Sequence of chain 1.A:
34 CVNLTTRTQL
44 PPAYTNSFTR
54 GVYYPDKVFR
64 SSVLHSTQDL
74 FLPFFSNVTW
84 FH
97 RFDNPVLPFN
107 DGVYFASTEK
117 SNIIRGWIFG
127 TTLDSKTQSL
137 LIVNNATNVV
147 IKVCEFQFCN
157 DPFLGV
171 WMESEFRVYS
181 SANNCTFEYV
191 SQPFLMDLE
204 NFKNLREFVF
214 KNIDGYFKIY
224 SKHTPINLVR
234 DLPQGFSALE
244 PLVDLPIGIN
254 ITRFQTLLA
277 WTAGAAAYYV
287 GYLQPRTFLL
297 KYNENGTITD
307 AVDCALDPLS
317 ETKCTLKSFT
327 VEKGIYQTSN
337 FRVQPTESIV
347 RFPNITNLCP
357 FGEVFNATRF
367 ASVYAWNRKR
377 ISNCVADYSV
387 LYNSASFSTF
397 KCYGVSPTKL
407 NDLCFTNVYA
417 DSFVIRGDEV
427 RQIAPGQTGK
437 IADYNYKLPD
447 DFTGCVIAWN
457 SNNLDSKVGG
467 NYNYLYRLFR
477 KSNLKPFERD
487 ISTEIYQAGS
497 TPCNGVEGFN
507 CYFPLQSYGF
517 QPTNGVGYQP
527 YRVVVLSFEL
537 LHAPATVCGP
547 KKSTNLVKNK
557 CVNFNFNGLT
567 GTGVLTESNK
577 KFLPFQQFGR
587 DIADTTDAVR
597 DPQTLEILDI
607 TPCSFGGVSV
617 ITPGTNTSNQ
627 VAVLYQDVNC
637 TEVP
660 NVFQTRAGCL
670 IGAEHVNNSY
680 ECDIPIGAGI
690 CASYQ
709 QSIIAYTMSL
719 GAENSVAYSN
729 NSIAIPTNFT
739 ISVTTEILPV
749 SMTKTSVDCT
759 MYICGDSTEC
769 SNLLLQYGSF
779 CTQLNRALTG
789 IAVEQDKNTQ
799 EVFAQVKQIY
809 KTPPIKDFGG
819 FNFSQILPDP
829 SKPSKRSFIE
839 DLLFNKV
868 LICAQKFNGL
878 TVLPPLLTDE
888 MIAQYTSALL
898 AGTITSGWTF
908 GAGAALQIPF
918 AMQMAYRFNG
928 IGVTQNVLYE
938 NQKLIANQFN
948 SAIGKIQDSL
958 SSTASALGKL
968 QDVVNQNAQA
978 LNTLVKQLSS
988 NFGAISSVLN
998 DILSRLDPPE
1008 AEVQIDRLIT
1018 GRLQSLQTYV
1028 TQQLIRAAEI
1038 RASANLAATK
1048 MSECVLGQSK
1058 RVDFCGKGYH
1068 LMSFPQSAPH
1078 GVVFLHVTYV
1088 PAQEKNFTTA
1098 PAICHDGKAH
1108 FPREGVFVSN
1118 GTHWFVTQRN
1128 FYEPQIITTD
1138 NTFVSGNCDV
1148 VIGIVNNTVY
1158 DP

A small-molecule ligand and the protein it binds are described below.
Small molecule (SMILES): CC(=O)N[C@H]1[C@H](O[C@H]2[C@H](O)[C@@H](NC(C)=O)CO[C@@H]2CO)O[C@H](CO)[C@@H](O)[C@@H]1O

Binding-site contacts:
Ligand atom C4 contacts residue ASN141 of chain 1.A at 4.3 Å.
Ligand atom O5 contacts residue ASN141 of chain 1.A at 2.5 Å (h-bond).
Ligand atom O7 contacts residue ASN141 of chain 1.A at 3.6 Å.
Ligand atom C3 contacts residue ASN141 of chain 1.A at 3.9 Å.
Ligand atom N2 contacts residue ASN141 of chain 1.A at 2.9 Å (h-bond).
Ligand atom C8 contacts residue ALA142 of chain 1.A at 4.1 Å (hydrophobic).
Ligand atom N2 contacts residue THR143 of chain 1.A at 4.2 Å.
Ligand atom O5 contacts residue VAL146 of chain 1.A at 4.2 Å.
Ligand atom C1 contacts residue ASN141 of chain 1.A at 1.5 Å.
Ligand atom C5 contacts residue ASN144 of chain 1.A at 3.3 Å.
Ligand atom C2 contacts residue ASN141 of chain 1.A at 2.5 Å.
Ligand atom O7 contacts residue GLU173 of chain 1.A at 3.4 Å (salt-bridge).
Ligand atom O6 contacts residue LYS148 of chain 1.A at 4.4 Å.
Ligand atom C8 contacts residue VAL190 of chain 1.A at 3.9 Å (hydrophobic).
Ligand atom O6 contacts residue VAL146 of chain 1.A at 4.3 Å.
Ligand atom O5 contacts residue ASN144 of chain 1.A at 3.2 Å (h-bond).
Ligand atom C6 contacts residue ASN144 of chain 1.A at 4.0 Å.
Ligand atom C7 contacts residue GLU173 of chain 1.A at 3.7 Å.
Ligand atom C8 contacts residue GLU173 of chain 1.A at 3.5 Å.
Ligand atom C6 contacts residue VAL146 of chain 1.A at 4.2 Å (hydrophobic).
Ligand atom C6 contacts residue VAL190 of chain 1.A at 4.1 Å (hydrophobic).
Ligand atom C5 contacts residue ASN141 of chain 1.A at 3.8 Å.
Ligand atom C8 contacts residue THR143 of chain 1.A at 4.5 Å.
Ligand atom C1 contacts residue ASN144 of chain 1.A at 3.3 Å.
Ligand atom C7 contacts residue ASN141 of chain 1.A at 3.4 Å.
Ligand atom C8 contacts residue ASN141 of chain 1.A at 4.1 Å.